A protein and the small-molecule ligand that binds it are described below.
Small molecule (SMILES): O=C(O)c1ccccc1Nc1cc(Cl)c(O)c(Cl)c1

Sequence of chain 1.A:
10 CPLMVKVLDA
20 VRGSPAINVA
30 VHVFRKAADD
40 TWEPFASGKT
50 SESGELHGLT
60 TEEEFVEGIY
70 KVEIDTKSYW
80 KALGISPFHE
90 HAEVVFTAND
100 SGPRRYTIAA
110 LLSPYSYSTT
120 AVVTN

Binding-site contacts:
Ligand atom CAK contacts residue CJZ1 of chain 2.C at 0.1 Å.
Ligand atom CAG contacts residue CJZ1 of chain 2.C at 2.6 Å.
Ligand atom CAP contacts residue CJZ1 of chain 2.C at 0.2 Å.
Ligand atom OAC contacts residue CJZ1 of chain 2.C at 0.3 Å (h-bond).
Ligand atom CLAD contacts residue ALA108 of chain 2.A at 3.8 Å.
Ligand atom CAG contacts residue ALA108 of chain 2.A at 3.7 Å (hydrophobic).
Ligand atom CAR contacts residue CJZ1 of chain 2.C at 1.5 Å.
Ligand atom OAB contacts residue LYS15 of chain 2.A at 2.7 Å (salt-bridge).
Ligand atom OAC contacts residue LEU110 of chain 1.A at 3.7 Å.
Ligand atom CAM contacts residue LYS15 of chain 1.A at 3.6 Å.
Ligand atom CLAD contacts residue SER117 of chain 2.A at 3.4 Å.
Ligand atom OAA contacts residue CJZ1 of chain 2.C at 0.2 Å.
Ligand atom CAH contacts residue CJZ1 of chain 2.C at 2.5 Å.
Ligand atom CAR contacts residue LEU17 of chain 1.A at 3.8 Å (hydrophobic).
Ligand atom CAH contacts residue ALA108 of chain 2.A at 3.3 Å (hydrophobic).
Ligand atom CLAD contacts residue LEU110 of chain 2.A at 3.8 Å.
Ligand atom CAH contacts residue THR119 of chain 2.A at 3.5 Å.
Ligand atom OAC contacts residue SER117 of chain 2.A at 3.7 Å.
Ligand atom OAB contacts residue LYS15 of chain 1.A at 2.8 Å (salt-bridge).
Ligand atom CAI contacts residue CJZ1 of chain 2.C at 1.5 Å.
Ligand atom NAL contacts residue CJZ1 of chain 2.C at 0.3 Å (h-bond).
Ligand atom CLAE contacts residue CJZ1 of chain 2.C at 0.3 Å.
Ligand atom OAC contacts residue LEU110 of chain 2.A at 3.5 Å.
Ligand atom OAA contacts residue LYS15 of chain 2.A at 3.8 Å.
Ligand atom CAI contacts residue LYS15 of chain 1.A at 3.5 Å.
Ligand atom CLAD contacts residue THR118 of chain 2.A at 3.7 Å.
Ligand atom CAJ contacts residue CJZ1 of chain 2.C at 0.1 Å.
Ligand atom CAQ contacts residue CJZ1 of chain 2.C at 0.2 Å.
Ligand atom CAN contacts residue CJZ1 of chain 2.C at 0.1 Å.
Ligand atom CAO contacts residue CJZ1 of chain 2.C at 0.2 Å.
Ligand atom OAB contacts residue CJZ1 of chain 2.C at 0.1 Å (h-bond).
Ligand atom CAM contacts residue CJZ1 of chain 2.C at 0.1 Å.
Ligand atom CLAE contacts residue SER117 of chain 1.A at 3.5 Å.
Ligand atom CAF contacts residue CJZ1 of chain 2.C at 3.0 Å.
Ligand atom CAM contacts residue LYS15 of chain 2.A at 3.5 Å.
Ligand atom CLAE contacts residue THR118 of chain 1.A at 3.8 Å.
Ligand atom CAF contacts residue ALA108 of chain 2.A at 3.2 Å (hydrophobic).
Ligand atom CAS contacts residue CJZ1 of chain 2.C at 0.2 Å.
Ligand atom CLAD contacts residue CJZ1 of chain 2.C at 0.3 Å.
Ligand atom CAF contacts residue THR119 of chain 2.A at 3.4 Å.

Sequence of chain 2.A:
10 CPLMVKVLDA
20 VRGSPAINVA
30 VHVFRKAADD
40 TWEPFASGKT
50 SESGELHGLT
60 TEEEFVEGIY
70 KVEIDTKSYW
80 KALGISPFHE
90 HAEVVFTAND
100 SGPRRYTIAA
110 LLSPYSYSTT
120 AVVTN